This small molecule binds to this protein.
Small molecule (SMILES): CC(=O)N[C@@H]1[C@@H](O)[C@H](O)[C@@H](CO)O[C@H]1O

Sequence of chain 1.C:
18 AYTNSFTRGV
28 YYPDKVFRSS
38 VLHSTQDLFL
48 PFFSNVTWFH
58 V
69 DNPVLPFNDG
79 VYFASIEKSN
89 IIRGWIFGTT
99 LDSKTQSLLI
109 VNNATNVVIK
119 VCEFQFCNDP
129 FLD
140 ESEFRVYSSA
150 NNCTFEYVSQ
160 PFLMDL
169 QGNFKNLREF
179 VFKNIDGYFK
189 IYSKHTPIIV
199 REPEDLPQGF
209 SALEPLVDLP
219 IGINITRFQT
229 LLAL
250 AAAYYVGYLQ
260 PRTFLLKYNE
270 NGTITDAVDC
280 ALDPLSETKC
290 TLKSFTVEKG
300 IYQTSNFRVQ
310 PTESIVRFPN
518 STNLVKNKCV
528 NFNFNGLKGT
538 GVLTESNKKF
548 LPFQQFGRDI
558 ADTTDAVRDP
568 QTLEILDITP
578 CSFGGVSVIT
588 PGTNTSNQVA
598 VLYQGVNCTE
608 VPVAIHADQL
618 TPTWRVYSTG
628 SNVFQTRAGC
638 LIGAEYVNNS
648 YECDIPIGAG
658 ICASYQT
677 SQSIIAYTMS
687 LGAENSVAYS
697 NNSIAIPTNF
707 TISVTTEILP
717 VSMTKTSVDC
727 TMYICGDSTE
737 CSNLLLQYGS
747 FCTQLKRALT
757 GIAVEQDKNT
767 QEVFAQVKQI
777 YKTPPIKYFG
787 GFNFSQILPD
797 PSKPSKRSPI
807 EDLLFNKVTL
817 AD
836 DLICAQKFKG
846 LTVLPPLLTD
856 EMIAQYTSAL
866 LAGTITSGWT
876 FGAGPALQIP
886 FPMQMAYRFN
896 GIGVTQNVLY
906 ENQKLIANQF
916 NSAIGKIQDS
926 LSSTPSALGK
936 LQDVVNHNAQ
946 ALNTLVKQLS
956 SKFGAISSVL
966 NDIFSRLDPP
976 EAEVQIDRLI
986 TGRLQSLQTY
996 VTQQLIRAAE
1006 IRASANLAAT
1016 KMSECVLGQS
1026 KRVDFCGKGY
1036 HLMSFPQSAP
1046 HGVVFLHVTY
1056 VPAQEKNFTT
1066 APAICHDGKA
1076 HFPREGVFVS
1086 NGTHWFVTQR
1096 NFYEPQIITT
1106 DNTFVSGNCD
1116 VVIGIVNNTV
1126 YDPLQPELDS

Binding-site contacts:
Ligand atom C7 contacts residue GLN568 of chain 1.C at 3.8 Å.
Ligand atom C7 contacts residue ASN319 of chain 1.C at 3.0 Å.
Ligand atom C1 contacts residue ASN319 of chain 1.C at 1.4 Å.
Ligand atom C3 contacts residue ASN319 of chain 1.C at 3.8 Å.
Ligand atom C8 contacts residue GLN568 of chain 1.C at 3.1 Å.
Ligand atom C4 contacts residue ASN319 of chain 1.C at 4.3 Å.
Ligand atom C8 contacts residue ASN319 of chain 1.C at 4.2 Å.
Ligand atom O7 contacts residue ASN319 of chain 1.C at 2.9 Å (h-bond).
Ligand atom C2 contacts residue ASN319 of chain 1.C at 2.5 Å.
Ligand atom N2 contacts residue ASN319 of chain 1.C at 2.8 Å (h-bond).
Ligand atom O5 contacts residue ASN319 of chain 1.C at 2.5 Å (h-bond).
Ligand atom N2 contacts residue GLN568 of chain 1.C at 3.9 Å.
Ligand atom C5 contacts residue ASN319 of chain 1.C at 3.7 Å.